Sequence of chain 2.A:
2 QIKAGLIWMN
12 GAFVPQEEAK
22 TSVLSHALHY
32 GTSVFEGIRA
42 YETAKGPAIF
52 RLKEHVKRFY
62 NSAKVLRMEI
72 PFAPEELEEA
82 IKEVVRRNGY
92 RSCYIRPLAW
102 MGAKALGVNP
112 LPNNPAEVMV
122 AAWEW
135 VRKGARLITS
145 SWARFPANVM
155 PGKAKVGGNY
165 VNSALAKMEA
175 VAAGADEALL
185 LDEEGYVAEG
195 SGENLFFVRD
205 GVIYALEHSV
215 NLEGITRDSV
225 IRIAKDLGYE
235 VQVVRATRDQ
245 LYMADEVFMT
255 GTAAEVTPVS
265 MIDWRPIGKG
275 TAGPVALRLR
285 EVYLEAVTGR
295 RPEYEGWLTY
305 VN

Sequence of chain 1.C:
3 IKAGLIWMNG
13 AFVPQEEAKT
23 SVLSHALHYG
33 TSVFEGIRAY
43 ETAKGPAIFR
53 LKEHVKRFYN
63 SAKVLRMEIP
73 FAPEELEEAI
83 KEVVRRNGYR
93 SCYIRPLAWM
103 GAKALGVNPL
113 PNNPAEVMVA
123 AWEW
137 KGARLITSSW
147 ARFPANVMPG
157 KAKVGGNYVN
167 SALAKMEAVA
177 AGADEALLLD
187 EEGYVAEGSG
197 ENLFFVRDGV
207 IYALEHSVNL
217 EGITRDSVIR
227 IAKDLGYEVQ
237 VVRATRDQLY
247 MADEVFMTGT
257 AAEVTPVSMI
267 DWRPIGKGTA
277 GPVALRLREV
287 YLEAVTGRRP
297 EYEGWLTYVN

The small molecule below binds the protein below.
Small molecule (SMILES): CC(C)CCC(=O)O

Binding-site contacts:
Ligand atom C contacts residue TYR95 of chain 1.C at 3.4 Å (hydrophobic).
Ligand atom CD2 contacts residue ARG97 of chain 1.C at 4.0 Å.
Ligand atom O contacts residue PLP1 of chain 1.L at 3.9 Å.
Ligand atom C contacts residue GLY38 of chain 1.C at 4.5 Å.
Ligand atom OXT contacts residue THR256 of chain 1.C at 3.5 Å.
Ligand atom OXT contacts residue GLY38 of chain 1.C at 3.5 Å.
Ligand atom CD2 contacts residue TYR31 of chain 2.A at 3.8 Å (hydrophobic).
Ligand atom CA contacts residue TYR95 of chain 1.C at 3.5 Å (hydrophobic).
Ligand atom CD2 contacts residue TYR164 of chain 1.C at 4.4 Å (hydrophobic).
Ligand atom CD1 contacts residue GLY196 of chain 1.C at 3.7 Å.
Ligand atom O contacts residue ALA257 of chain 1.C at 2.9 Å (h-bond).
Ligand atom C contacts residue PLP1 of chain 1.L at 4.3 Å.
Ligand atom O contacts residue THR256 of chain 1.C at 3.3 Å (h-bond).
Ligand atom CG contacts residue PLP1 of chain 1.L at 4.5 Å.
Ligand atom CD1 contacts residue VAL109 of chain 2.A at 4.3 Å (hydrophobic).
Ligand atom CD2 contacts residue PHE36 of chain 1.C at 3.9 Å (hydrophobic).
Ligand atom CB contacts residue TYR95 of chain 1.C at 4.2 Å (hydrophobic).
Ligand atom CA contacts residue PLP1 of chain 1.L at 3.8 Å.
Ligand atom C contacts residue THR256 of chain 1.C at 3.9 Å.
Ligand atom OXT contacts residue TYR95 of chain 1.C at 2.6 Å (h-bond).
Ligand atom OXT contacts residue ALA257 of chain 1.C at 3.6 Å.
Ligand atom CG contacts residue GLY196 of chain 1.C at 4.5 Å.
Ligand atom C contacts residue ALA257 of chain 1.C at 3.6 Å (hydrophobic).
Ligand atom CA contacts residue LYS159 of chain 1.C at 4.3 Å.
Ligand atom O contacts residue GLY255 of chain 1.C at 4.1 Å.